Binding-site contacts:
Ligand atom C7 contacts residue GLN159 of chain 1.P at 3.9 Å.
Ligand atom C6 contacts residue PHE162 of chain 1.P at 3.7 Å (hydrophobic).
Ligand atom O26 contacts residue PHE1 of chain 1.W at 3.8 Å.
Ligand atom C15 contacts residue LYS155 of chain 1.P at 4.3 Å.
Ligand atom O26 contacts residue ARG154 of chain 1.P at 3.6 Å.
Ligand atom C3 contacts residue PHE162 of chain 1.P at 4.2 Å (hydrophobic).
Ligand atom O7 contacts residue GLN159 of chain 1.P at 3.6 Å.
Ligand atom C6 contacts residue LEU158 of chain 1.P at 4.2 Å (hydrophobic).
Ligand atom C18 contacts residue LEU221 of chain 1.P at 3.5 Å (hydrophobic).
Ligand atom O25 contacts residue PHE1 of chain 1.W at 3.0 Å (h-bond).
Ligand atom C15 contacts residue LEU158 of chain 1.P at 4.0 Å (hydrophobic).
Ligand atom C23 contacts residue LEU158 of chain 1.P at 4.3 Å (hydrophobic).
Ligand atom C4 contacts residue PHE162 of chain 1.P at 4.3 Å (hydrophobic).
Ligand atom O25 contacts residue ARG154 of chain 1.P at 3.2 Å (salt-bridge).
Ligand atom C5 contacts residue PHE162 of chain 1.P at 3.7 Å (hydrophobic).
Ligand atom C16 contacts residue LEU158 of chain 1.P at 4.0 Å (hydrophobic).
Ligand atom C18 contacts residue LEU158 of chain 1.P at 4.1 Å (hydrophobic).
Ligand atom C24 contacts residue PHE1 of chain 1.W at 3.8 Å (hydrophobic).
Ligand atom C24 contacts residue ARG154 of chain 1.P at 3.1 Å.
Ligand atom C19 contacts residue PHE162 of chain 1.P at 3.9 Å (hydrophobic).
Ligand atom C6 contacts residue GLN159 of chain 1.P at 4.0 Å.
Ligand atom C10 contacts residue PHE162 of chain 1.P at 4.5 Å (hydrophobic).
Ligand atom C19 contacts residue PHE217 of chain 1.P at 3.5 Å (hydrophobic).
Ligand atom C23 contacts residue ARG154 of chain 1.P at 3.1 Å.
Ligand atom C21 contacts residue PHE1 of chain 1.W at 3.9 Å (hydrophobic).
Ligand atom C7 contacts residue LEU158 of chain 1.P at 4.4 Å (hydrophobic).

Sequence of chain 1.P:
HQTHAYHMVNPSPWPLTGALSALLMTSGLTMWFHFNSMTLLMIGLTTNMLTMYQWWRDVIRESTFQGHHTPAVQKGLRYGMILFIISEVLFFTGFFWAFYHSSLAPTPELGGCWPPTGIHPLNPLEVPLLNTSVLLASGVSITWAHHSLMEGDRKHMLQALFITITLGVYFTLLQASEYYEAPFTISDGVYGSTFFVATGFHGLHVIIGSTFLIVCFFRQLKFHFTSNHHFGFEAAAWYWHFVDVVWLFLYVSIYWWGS

Sequence of chain 1.W:
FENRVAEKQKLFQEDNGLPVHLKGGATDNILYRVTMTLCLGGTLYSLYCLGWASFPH

The protein below binds the small molecule below.
Small molecule (SMILES): C[C@H](CCC(=O)O)[C@H]1CC[C@H]2[C@@H]3[C@H](O)C[C@@H]4C[C@H](O)CC[C@]4(C)[C@H]3C[C@H](O)[C@]12C